The small molecule below binds the protein below.
Small molecule (SMILES): CC(=O)N[C@H]1[C@H](O[C@H]2[C@H](O)[C@@H](NC(C)=O)CO[C@@H]2CO)O[C@H](CO)[C@@H](O[C@@H]2O[C@H](CO[C@H]3O[C@H](CO)[C@@H](O)[C@H](O)[C@@H]3O)[C@@H](O)[C@H](O[C@H]3O[C@H](CO)[C@@H](O)[C@H](O)[C@@H]3O)[C@@H]2O)[C@@H]1O

Binding-site contacts:
Ligand atom O5 contacts residue ASN36 of chain 1.A at 2.3 Å (h-bond).
Ligand atom O6 contacts residue ASP72 of chain 1.A at 3.4 Å.
Ligand atom C6 contacts residue HIS74 of chain 1.A at 3.7 Å.
Ligand atom C5 contacts residue ASN36 of chain 1.A at 3.6 Å.
Ligand atom C2 contacts residue ASN36 of chain 1.A at 2.5 Å.
Ligand atom C8 contacts residue ASP72 of chain 1.A at 4.2 Å.
Ligand atom C4 contacts residue ASN36 of chain 1.A at 4.2 Å.
Ligand atom C8 contacts residue ASN36 of chain 1.A at 4.4 Å.
Ligand atom C8 contacts residue HIS74 of chain 1.A at 4.0 Å.
Ligand atom C6 contacts residue THR38 of chain 1.A at 4.0 Å.
Ligand atom O4 contacts residue ASP72 of chain 1.A at 4.3 Å.
Ligand atom C1 contacts residue THR38 of chain 1.A at 3.3 Å.
Ligand atom C1 contacts residue ILE39 of chain 1.A at 4.0 Å (hydrophobic).
Ligand atom O6 contacts residue HIS74 of chain 1.A at 3.1 Å (h-bond).
Ligand atom O5 contacts residue ILE39 of chain 1.A at 3.2 Å.
Ligand atom O6 contacts residue GLY73 of chain 1.A at 4.3 Å.
Ligand atom C6 contacts residue ASP71 of chain 1.A at 4.4 Å.
Ligand atom O5 contacts residue THR38 of chain 1.A at 3.1 Å (h-bond).
Ligand atom C1 contacts residue ASN36 of chain 1.A at 1.4 Å.
Ligand atom O6 contacts residue ASP71 of chain 1.A at 3.1 Å (salt-bridge).
Ligand atom C5 contacts residue THR38 of chain 1.A at 3.4 Å.
Ligand atom N2 contacts residue ASN36 of chain 1.A at 2.9 Å (h-bond).
Ligand atom O7 contacts residue ASN36 of chain 1.A at 3.2 Å (h-bond).
Ligand atom C6 contacts residue ASP72 of chain 1.A at 4.1 Å.
Ligand atom C3 contacts residue ASN36 of chain 1.A at 3.7 Å.
Ligand atom O3 contacts residue ASP72 of chain 1.A at 4.5 Å.
Ligand atom C6 contacts residue ILE39 of chain 1.A at 4.0 Å (hydrophobic).
Ligand atom C7 contacts residue ASN36 of chain 1.A at 3.2 Å.
Ligand atom O6 contacts residue GLY73 of chain 1.A at 4.1 Å.
Ligand atom O6 contacts residue ILE39 of chain 1.A at 3.9 Å.
Ligand atom C5 contacts residue ILE39 of chain 1.A at 4.3 Å (hydrophobic).
Ligand atom C5 contacts residue ASP72 of chain 1.A at 3.8 Å.

Sequence of chain 1.A:
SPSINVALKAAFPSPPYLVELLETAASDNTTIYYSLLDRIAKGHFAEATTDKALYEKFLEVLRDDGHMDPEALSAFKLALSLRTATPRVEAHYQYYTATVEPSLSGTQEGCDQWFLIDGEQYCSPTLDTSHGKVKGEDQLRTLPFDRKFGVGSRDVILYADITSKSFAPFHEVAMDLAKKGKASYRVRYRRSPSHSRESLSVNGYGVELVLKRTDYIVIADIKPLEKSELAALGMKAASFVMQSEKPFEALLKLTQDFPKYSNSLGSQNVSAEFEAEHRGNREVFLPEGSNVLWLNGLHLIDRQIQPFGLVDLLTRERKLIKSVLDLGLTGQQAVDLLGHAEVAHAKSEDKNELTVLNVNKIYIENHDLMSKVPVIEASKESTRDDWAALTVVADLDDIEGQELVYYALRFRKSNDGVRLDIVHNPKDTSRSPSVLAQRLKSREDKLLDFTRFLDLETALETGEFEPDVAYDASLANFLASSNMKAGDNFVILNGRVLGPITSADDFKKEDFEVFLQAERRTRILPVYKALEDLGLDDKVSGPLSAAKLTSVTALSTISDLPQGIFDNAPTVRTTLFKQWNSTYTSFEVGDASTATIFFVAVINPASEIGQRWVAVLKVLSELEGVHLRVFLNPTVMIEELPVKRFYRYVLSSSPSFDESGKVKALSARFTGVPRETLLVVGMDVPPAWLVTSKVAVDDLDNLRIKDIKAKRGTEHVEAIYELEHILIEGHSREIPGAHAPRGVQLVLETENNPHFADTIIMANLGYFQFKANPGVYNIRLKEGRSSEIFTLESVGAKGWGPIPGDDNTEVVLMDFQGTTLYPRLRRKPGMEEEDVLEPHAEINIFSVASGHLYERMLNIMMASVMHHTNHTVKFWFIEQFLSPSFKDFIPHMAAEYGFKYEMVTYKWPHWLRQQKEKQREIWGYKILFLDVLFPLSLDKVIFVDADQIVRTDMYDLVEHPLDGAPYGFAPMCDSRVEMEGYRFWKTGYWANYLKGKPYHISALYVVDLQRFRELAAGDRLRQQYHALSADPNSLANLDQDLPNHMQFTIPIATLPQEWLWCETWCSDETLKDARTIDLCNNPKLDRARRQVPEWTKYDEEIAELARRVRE